A protein and the small-molecule ligand that binds it are described below.
Small molecule (SMILES): CC(=O)N[C@H]1[C@H](O[C@H]2O[C@H](CO)[C@H](O)[C@H](O)[C@H]2O)[C@@H](NC(C)=O)CO[C@@H]1CO

Binding-site contacts:
Ligand atom C6 contacts residue GLU59 of chain 1.D at 3.9 Å.
Ligand atom O8 contacts residue GLU59 of chain 1.D at 4.3 Å.
Ligand atom C5 contacts residue GLU59 of chain 1.D at 4.2 Å.
Ligand atom O3 contacts residue GLU59 of chain 1.D at 3.9 Å.
Ligand atom C8 contacts residue ASN60 of chain 1.D at 4.5 Å.
Ligand atom C3 contacts residue SER63 of chain 1.D at 3.7 Å.
Ligand atom O5 contacts residue GLU59 of chain 1.D at 3.2 Å (salt-bridge).
Ligand atom C1 contacts residue TYR50 of chain 1.D at 4.3 Å (hydrophobic).
Ligand atom O7 contacts residue GLU59 of chain 1.D at 3.5 Å (salt-bridge).
Ligand atom C4 contacts residue GLU59 of chain 1.D at 4.0 Å.
Ligand atom C5 contacts residue SER63 of chain 1.D at 3.6 Å.
Ligand atom C1 contacts residue GLU59 of chain 1.D at 4.2 Å.
Ligand atom C2 contacts residue SER63 of chain 1.D at 2.4 Å.
Ligand atom C7 contacts residue SER63 of chain 1.D at 3.5 Å.
Ligand atom C5 contacts residue TYR50 of chain 1.D at 3.3 Å (hydrophobic).
Ligand atom O7 contacts residue SER63 of chain 1.D at 3.9 Å.
Ligand atom O6 contacts residue TYR50 of chain 1.D at 3.6 Å.
Ligand atom C1 contacts residue SER63 of chain 1.D at 1.4 Å.
Ligand atom O7 contacts residue ASN60 of chain 1.D at 2.9 Å (h-bond).
Ligand atom C6 contacts residue TRP57 of chain 1.D at 3.8 Å (hydrophobic).
Ligand atom C4 contacts residue SER63 of chain 1.D at 4.2 Å.
Ligand atom C6 contacts residue TYR50 of chain 1.D at 3.5 Å (hydrophobic).
Ligand atom O5 contacts residue PRO58 of chain 1.D at 4.2 Å.
Ligand atom N2 contacts residue ASN60 of chain 1.D at 4.3 Å.
Ligand atom C7 contacts residue GLU59 of chain 1.D at 4.5 Å.
Ligand atom C8 contacts residue THR62 of chain 1.D at 4.1 Å.
Ligand atom C2 contacts residue GLU59 of chain 1.D at 3.8 Å.
Ligand atom O5 contacts residue TYR50 of chain 1.D at 3.8 Å.
Ligand atom N2 contacts residue SER63 of chain 1.D at 2.8 Å (h-bond).
Ligand atom C3 contacts residue GLU59 of chain 1.D at 4.1 Å.
Ligand atom C7 contacts residue ASN60 of chain 1.D at 3.6 Å.
Ligand atom O6 contacts residue LYS56 of chain 1.D at 4.3 Å.
Ligand atom C2 contacts residue ASN60 of chain 1.D at 4.4 Å.
Ligand atom O5 contacts residue SER63 of chain 1.D at 2.3 Å (h-bond).

Sequence of chain 1.D:
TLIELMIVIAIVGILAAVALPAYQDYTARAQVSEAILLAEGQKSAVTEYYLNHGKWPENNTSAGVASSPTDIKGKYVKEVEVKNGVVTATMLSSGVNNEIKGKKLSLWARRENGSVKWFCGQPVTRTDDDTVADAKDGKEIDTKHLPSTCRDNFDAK